Binding-site contacts:
Ligand atom O1 contacts residue SER178 of chain 1.A at 3.9 Å.
Ligand atom O6 contacts residue THR188 of chain 1.A at 2.6 Å (h-bond).
Ligand atom O2 contacts residue LYS289 of chain 1.A at 4.0 Å.
Ligand atom C6A contacts residue GLU246 of chain 1.A at 3.7 Å.
Ligand atom O2 contacts residue UDP1 of chain 1.E at 2.9 Å (h-bond).
Ligand atom C4A contacts residue GLU246 of chain 1.A at 3.4 Å.
Ligand atom O4A contacts residue HIS176 of chain 1.A at 2.9 Å (h-bond).
Ligand atom C6A contacts residue TRP243 of chain 1.A at 3.5 Å (hydrophobic).
Ligand atom O1 contacts residue HIS176 of chain 1.A at 3.5 Å.
Ligand atom C1 contacts residue UDP1 of chain 1.E at 3.9 Å.
Ligand atom O4 contacts residue ASP269 of chain 1.A at 2.7 Å (salt-bridge).
Ligand atom C1 contacts residue MET209 of chain 1.A at 4.0 Å (hydrophobic).
Ligand atom O3 contacts residue ASP269 of chain 1.A at 4.1 Å.
Ligand atom C6A contacts residue PHE179 of chain 1.A at 3.8 Å (hydrophobic).
Ligand atom C5A contacts residue TRP243 of chain 1.A at 3.6 Å (hydrophobic).
Ligand atom C4A contacts residue HIS176 of chain 1.A at 3.8 Å.
Ligand atom C1B contacts residue SER178 of chain 1.A at 3.5 Å.
Ligand atom C6A contacts residue HIS176 of chain 1.A at 3.9 Å.
Ligand atom C6 contacts residue PRO177 of chain 1.A at 4.0 Å (hydrophobic).
Ligand atom C4A contacts residue TRP243 of chain 1.A at 3.6 Å (hydrophobic).
Ligand atom O6 contacts residue TRP243 of chain 1.A at 3.3 Å (h-bond).
Ligand atom C2B contacts residue SER178 of chain 1.A at 3.9 Å.
Ligand atom C1A contacts residue HIS176 of chain 1.A at 3.7 Å.
Ligand atom C6B contacts residue LEU272 of chain 1.A at 4.0 Å (hydrophobic).
Ligand atom C6A contacts residue TYR207 of chain 1.A at 3.9 Å (hydrophobic).
Ligand atom O5 contacts residue MET209 of chain 1.A at 3.3 Å.
Ligand atom C6 contacts residue ASP269 of chain 1.A at 4.0 Å.
Ligand atom O6 contacts residue PHE179 of chain 1.A at 3.4 Å.
Ligand atom C2 contacts residue UDP1 of chain 1.E at 3.6 Å.
Ligand atom C4 contacts residue ASP269 of chain 1.A at 3.3 Å.
Ligand atom O3A contacts residue UDP1 of chain 1.E at 2.7 Å (h-bond).
Ligand atom C3A contacts residue TRP243 of chain 1.A at 3.8 Å (hydrophobic).
Ligand atom C2A contacts residue HIS176 of chain 1.A at 3.7 Å.
Ligand atom O5A contacts residue HIS176 of chain 1.A at 3.0 Å (h-bond).
Ligand atom C2B contacts residue LEU272 of chain 1.A at 3.9 Å (hydrophobic).
Ligand atom C5A contacts residue HIS176 of chain 1.A at 3.8 Å.
Ligand atom C6A contacts residue THR188 of chain 1.A at 3.2 Å.
Ligand atom O4 contacts residue ALA286 of chain 1.A at 3.9 Å.
Ligand atom C3A contacts residue UDP1 of chain 1.E at 4.1 Å.
Ligand atom O4A contacts residue GLU246 of chain 1.A at 2.6 Å (salt-bridge).

Sequence of chain 1.A:
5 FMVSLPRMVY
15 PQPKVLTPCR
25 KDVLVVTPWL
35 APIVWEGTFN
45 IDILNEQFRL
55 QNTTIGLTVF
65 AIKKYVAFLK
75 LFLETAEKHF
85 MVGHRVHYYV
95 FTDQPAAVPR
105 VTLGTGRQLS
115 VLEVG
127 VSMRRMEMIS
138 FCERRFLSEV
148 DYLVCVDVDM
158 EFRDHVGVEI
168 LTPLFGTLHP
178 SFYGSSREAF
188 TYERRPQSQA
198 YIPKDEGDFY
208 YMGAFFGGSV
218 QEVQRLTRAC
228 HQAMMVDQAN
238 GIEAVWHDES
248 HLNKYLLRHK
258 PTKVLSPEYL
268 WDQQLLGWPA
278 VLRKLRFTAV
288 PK

The protein below binds the small molecule below.
Small molecule (SMILES): CCCCCCO[C@@H]1O[C@H](CO)[C@H](O)[C@H](O)[C@H]1O[C@@H]1O[C@@H](C)[C@@H](O)[C@@H](O)[C@@H]1O